Sequence of chain 1.A:
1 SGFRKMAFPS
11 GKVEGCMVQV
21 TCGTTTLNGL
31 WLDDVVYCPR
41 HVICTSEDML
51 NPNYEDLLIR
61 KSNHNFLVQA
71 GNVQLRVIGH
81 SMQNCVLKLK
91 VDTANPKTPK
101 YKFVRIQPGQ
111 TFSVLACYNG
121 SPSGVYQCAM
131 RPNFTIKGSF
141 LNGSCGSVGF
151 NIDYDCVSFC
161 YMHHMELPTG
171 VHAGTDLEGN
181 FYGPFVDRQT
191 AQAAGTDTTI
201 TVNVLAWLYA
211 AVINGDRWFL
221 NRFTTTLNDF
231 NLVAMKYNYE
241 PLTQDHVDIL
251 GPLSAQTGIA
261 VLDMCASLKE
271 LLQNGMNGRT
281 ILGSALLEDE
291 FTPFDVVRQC

The small molecule below binds the protein below.
Small molecule (SMILES): O=C1CN(Cc2ccc(F)cc2)C(=O)N1c1cncc2ccccc12

Binding-site contacts:
Ligand atom C09 contacts residue ASN142 of chain 1.A at 3.1 Å.
Ligand atom C19 contacts residue SER1 of chain 1.B at 3.7 Å.
Ligand atom C25 contacts residue MET49 of chain 1.A at 3.4 Å (hydrophobic).
Ligand atom C19 contacts residue PHE140 of chain 1.A at 3.3 Å (hydrophobic).
Ligand atom C18 contacts residue LEU141 of chain 1.A at 3.6 Å (hydrophobic).
Ligand atom C24 contacts residue GLN189 of chain 1.A at 3.1 Å.
Ligand atom O10 contacts residue ASN142 of chain 1.A at 3.0 Å (h-bond).
Ligand atom N16 contacts residue GLU166 of chain 1.A at 3.8 Å.
Ligand atom F01 contacts residue MET49 of chain 1.A at 3.8 Å.
Ligand atom F01 contacts residue ASP187 of chain 1.A at 2.9 Å.
Ligand atom C18 contacts residue GLU166 of chain 1.A at 3.6 Å.
Ligand atom N16 contacts residue SER144 of chain 1.A at 3.6 Å.
Ligand atom N16 contacts residue HIS163 of chain 1.A at 2.8 Å (h-bond).
Ligand atom C21 contacts residue ASN142 of chain 1.A at 3.7 Å.
Ligand atom C19 contacts residue GLU166 of chain 1.A at 3.4 Å.
Ligand atom C05 contacts residue GLN189 of chain 1.A at 3.7 Å.
Ligand atom C02 contacts residue MET49 of chain 1.A at 3.6 Å (hydrophobic).
Ligand atom C03 contacts residue MET165 of chain 1.A at 3.8 Å (hydrophobic).
Ligand atom C08 contacts residue ASN142 of chain 1.A at 3.6 Å.
Ligand atom C15 contacts residue GLU166 of chain 1.A at 3.7 Å.
Ligand atom C17 contacts residue LEU141 of chain 1.A at 3.6 Å (hydrophobic).
Ligand atom C09 contacts residue CYS145 of chain 1.A at 3.3 Å (hydrophobic).
Ligand atom N16 contacts residue PHE140 of chain 1.A at 3.7 Å.
Ligand atom O10 contacts residue GLY143 of chain 1.A at 3.2 Å (h-bond).
Ligand atom C22 contacts residue ASN142 of chain 1.A at 3.5 Å.
Ligand atom C04 contacts residue HIS164 of chain 1.A at 3.4 Å.
Ligand atom C20 contacts residue ASN142 of chain 1.A at 3.7 Å.
Ligand atom O10 contacts residue CYS145 of chain 1.A at 3.1 Å (h-bond).
Ligand atom C06 contacts residue GLN189 of chain 1.A at 3.4 Å.
Ligand atom F01 contacts residue ARG188 of chain 1.A at 3.2 Å.
Ligand atom C17 contacts residue PHE140 of chain 1.A at 3.2 Å (hydrophobic).
Ligand atom C19 contacts residue LEU141 of chain 1.A at 3.7 Å (hydrophobic).
Ligand atom O13 contacts residue GLU166 of chain 1.A at 3.2 Å (salt-bridge).
Ligand atom C15 contacts residue HIS163 of chain 1.A at 3.4 Å.
Ligand atom C04 contacts residue HIS41 of chain 1.A at 3.4 Å.
Ligand atom C03 contacts residue HIS164 of chain 1.A at 3.2 Å.
Ligand atom C17 contacts residue GLU166 of chain 1.A at 3.5 Å.
Ligand atom C19 contacts residue ASN142 of chain 1.A at 3.7 Å.
Ligand atom C18 contacts residue PHE140 of chain 1.A at 3.6 Å (hydrophobic).
Ligand atom C03 contacts residue HIS41 of chain 1.A at 3.3 Å.

Sequence of chain 1.B:
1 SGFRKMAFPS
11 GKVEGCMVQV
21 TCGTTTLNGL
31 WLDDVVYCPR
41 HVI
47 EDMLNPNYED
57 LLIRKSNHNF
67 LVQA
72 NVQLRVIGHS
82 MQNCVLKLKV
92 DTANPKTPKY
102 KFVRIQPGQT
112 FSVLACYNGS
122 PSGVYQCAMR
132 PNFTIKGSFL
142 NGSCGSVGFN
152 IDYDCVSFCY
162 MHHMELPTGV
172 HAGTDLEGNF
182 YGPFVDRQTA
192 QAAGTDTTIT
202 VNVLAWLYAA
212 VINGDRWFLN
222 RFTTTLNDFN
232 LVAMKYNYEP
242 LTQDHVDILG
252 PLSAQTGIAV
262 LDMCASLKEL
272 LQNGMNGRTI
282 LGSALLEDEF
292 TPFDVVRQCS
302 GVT